A protein and the small-molecule ligand that binds it are described below.
Small molecule (SMILES): CCC(CC)(c1ccc(CC[C@H](O)C(C)(C)C)c(C)c1)c1ccc(OC[C@@H](O)CCC(=O)O)c(C)c1

Binding-site contacts:
Ligand atom O71 contacts residue ARG104 of chain 1.A at 2.7 Å (salt-bridge).
Ligand atom C8 contacts residue LEU244 of chain 1.A at 3.8 Å (hydrophobic).
Ligand atom O2 contacts residue LYS70 of chain 1.A at 3.7 Å.
Ligand atom O47 contacts residue HIS227 of chain 1.A at 2.7 Å (h-bond).
Ligand atom C44 contacts residue HIS135 of chain 1.A at 3.5 Å.
Ligand atom C15 contacts residue PHE252 of chain 1.A at 3.6 Å (hydrophobic).
Ligand atom C6 contacts residue LEU63 of chain 1.A at 3.8 Å (hydrophobic).
Ligand atom C1 contacts residue LEU63 of chain 1.A at 3.7 Å (hydrophobic).
Ligand atom O2 contacts residue THR23 of chain 1.A at 3.7 Å.
Ligand atom C14 contacts residue SER105 of chain 1.A at 3.5 Å.
Ligand atom C9 contacts residue VAL130 of chain 1.A at 3.9 Å (hydrophobic).
Ligand atom C16 contacts residue ARG104 of chain 1.A at 3.5 Å.
Ligand atom C29 contacts residue VAL64 of chain 1.A at 3.7 Å (hydrophobic).
Ligand atom C1 contacts residue SER105 of chain 1.A at 3.9 Å.
Ligand atom C20 contacts residue VAL130 of chain 1.A at 3.8 Å (hydrophobic).
Ligand atom C15 contacts residue HIS227 of chain 1.A at 3.7 Å.
Ligand atom C7 contacts residue HIS135 of chain 1.A at 3.6 Å.
Ligand atom O62 contacts residue LEU63 of chain 1.A at 3.6 Å.
Ligand atom C13 contacts residue TRP116 of chain 1.A at 3.5 Å (hydrophobic).
Ligand atom O71 contacts residue SER67 of chain 1.A at 2.9 Å (h-bond).
Ligand atom C2 contacts residue SER105 of chain 1.A at 3.8 Å.
Ligand atom C67 contacts residue PHE31 of chain 1.A at 3.9 Å (hydrophobic).
Ligand atom C12 contacts residue TRP116 of chain 1.A at 3.8 Å (hydrophobic).
Ligand atom O1 contacts residue TYR24 of chain 1.A at 3.6 Å.
Ligand atom C34 contacts residue ILE101 of chain 1.A at 3.5 Å (hydrophobic).
Ligand atom C8 contacts residue TYR231 of chain 1.A at 3.8 Å (hydrophobic).
Ligand atom O2 contacts residue TYR24 of chain 1.A at 3.7 Å.
Ligand atom C20 contacts residue TYR125 of chain 1.A at 3.7 Å (hydrophobic).
Ligand atom C3 contacts residue TRP116 of chain 1.A at 3.8 Å (hydrophobic).
Ligand atom C44 contacts residue HIS227 of chain 1.A at 3.8 Å.
Ligand atom C12 contacts residue VAL130 of chain 1.A at 3.8 Å (hydrophobic).
Ligand atom O1 contacts residue ARG104 of chain 1.A at 3.8 Å.
Ligand atom C16 contacts residue SER67 of chain 1.A at 3.8 Å.
Ligand atom C16 contacts residue TYR24 of chain 1.A at 3.9 Å (hydrophobic).
Ligand atom C9 contacts residue LEU139 of chain 1.A at 3.8 Å (hydrophobic).
Ligand atom O47 contacts residue HIS135 of chain 1.A at 2.7 Å (h-bond).
Ligand atom C43 contacts residue VAL64 of chain 1.A at 3.9 Å (hydrophobic).
Ligand atom C34 contacts residue SER67 of chain 1.A at 3.6 Å.
Ligand atom O2 contacts residue ARG104 of chain 1.A at 2.9 Å (salt-bridge).
Ligand atom C18 contacts residue ALA61 of chain 1.A at 3.7 Å (hydrophobic).

Sequence of chain 1.A:
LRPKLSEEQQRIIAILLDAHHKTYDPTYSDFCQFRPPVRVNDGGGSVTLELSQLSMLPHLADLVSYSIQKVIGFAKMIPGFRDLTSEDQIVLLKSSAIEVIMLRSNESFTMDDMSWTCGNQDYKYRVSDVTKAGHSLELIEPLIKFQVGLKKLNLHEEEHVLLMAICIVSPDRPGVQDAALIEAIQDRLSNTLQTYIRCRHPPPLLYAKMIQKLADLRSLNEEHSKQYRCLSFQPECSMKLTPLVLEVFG